Sequence of chain 1.C:
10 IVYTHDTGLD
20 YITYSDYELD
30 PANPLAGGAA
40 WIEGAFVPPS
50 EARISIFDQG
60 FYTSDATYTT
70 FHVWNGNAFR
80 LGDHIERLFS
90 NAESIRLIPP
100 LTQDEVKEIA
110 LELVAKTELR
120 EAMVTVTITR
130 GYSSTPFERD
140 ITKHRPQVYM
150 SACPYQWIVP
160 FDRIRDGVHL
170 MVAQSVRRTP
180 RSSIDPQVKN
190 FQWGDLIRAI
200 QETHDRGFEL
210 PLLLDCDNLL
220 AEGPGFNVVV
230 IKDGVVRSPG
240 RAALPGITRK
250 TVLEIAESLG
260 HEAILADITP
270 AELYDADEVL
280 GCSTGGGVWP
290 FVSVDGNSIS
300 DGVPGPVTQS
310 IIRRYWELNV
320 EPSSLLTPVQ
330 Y

Binding-site contacts:
Ligand atom CAL contacts residue ASN226 of chain 1.C at 3.6 Å.
Ligand atom CAL contacts residue PHE225 of chain 1.C at 3.7 Å (hydrophobic).
Ligand atom BR contacts residue ILE157 of chain 1.C at 3.7 Å.
Ligand atom CAW contacts residue GLY224 of chain 1.C at 3.6 Å.
Ligand atom CAW contacts residue LYS188 of chain 1.C at 2.9 Å.
Ligand atom PAY contacts residue ILE246 of chain 1.C at 3.7 Å.
Ligand atom CAR contacts residue LYS188 of chain 1.C at 3.1 Å.
Ligand atom OAQ contacts residue LEU243 of chain 1.C at 3.4 Å.
Ligand atom OAC contacts residue ARG86 of chain 1.C at 2.9 Å (salt-bridge).
Ligand atom OAE contacts residue ILE246 of chain 1.C at 3.6 Å (h-bond).
Ligand atom OAB contacts residue THR69 of chain 1.C at 3.5 Å.
Ligand atom NAP contacts residue PHE225 of chain 1.C at 3.6 Å.
Ligand atom CAM contacts residue LYS188 of chain 1.C at 2.5 Å.
Ligand atom CAV contacts residue LYS188 of chain 1.C at 3.4 Å.
Ligand atom OAD contacts residue TYR67 of chain 1.C at 3.8 Å.
Ligand atom OAB contacts residue LYS188 of chain 1.C at 2.9 Å (salt-bridge).
Ligand atom NAP contacts residue GLU221 of chain 1.C at 2.8 Å (salt-bridge).
Ligand atom CAV contacts residue LEU243 of chain 1.C at 3.5 Å (hydrophobic).
Ligand atom CAX contacts residue LYS188 of chain 1.C at 2.3 Å.
Ligand atom BR contacts residue GLN155 of chain 1.C at 3.5 Å.
Ligand atom OAQ contacts residue LYS188 of chain 1.C at 3.5 Å (salt-bridge).
Ligand atom CAI contacts residue GLY284 of chain 1.C at 3.5 Å.
Ligand atom CAL contacts residue LEU243 of chain 1.C at 3.7 Å (hydrophobic).
Ligand atom OAC contacts residue ILE246 of chain 1.C at 2.7 Å (h-bond).
Ligand atom CAT contacts residue GLU221 of chain 1.C at 3.5 Å.
Ligand atom OAD contacts residue GLY224 of chain 1.C at 3.7 Å.
Ligand atom OAF contacts residue THR283 of chain 1.C at 2.4 Å (h-bond).
Ligand atom CAN contacts residue LYS188 of chain 1.C at 1.3 Å.
Ligand atom NAP contacts residue LEU243 of chain 1.C at 3.7 Å.
Ligand atom CAL contacts residue GLU221 of chain 1.C at 3.7 Å.
Ligand atom OAE contacts residue THR283 of chain 1.C at 3.6 Å.
Ligand atom PAY contacts residue THR283 of chain 1.C at 3.6 Å.
Ligand atom CAX contacts residue GLY224 of chain 1.C at 3.7 Å.
Ligand atom OAC contacts residue GLY245 of chain 1.C at 3.5 Å.
Ligand atom CAM contacts residue GLY224 of chain 1.C at 3.5 Å.
Ligand atom CAH contacts residue ILE157 of chain 1.C at 3.3 Å (hydrophobic).
Ligand atom OAE contacts residue THR247 of chain 1.C at 2.8 Å (h-bond).
Ligand atom CAX contacts residue LEU243 of chain 1.C at 3.6 Å (hydrophobic).
Ligand atom OAD contacts residue LYS188 of chain 1.C at 2.9 Å (salt-bridge).
Ligand atom CAA contacts residue GLU221 of chain 1.C at 3.3 Å.

Sequence of chain 1.E:
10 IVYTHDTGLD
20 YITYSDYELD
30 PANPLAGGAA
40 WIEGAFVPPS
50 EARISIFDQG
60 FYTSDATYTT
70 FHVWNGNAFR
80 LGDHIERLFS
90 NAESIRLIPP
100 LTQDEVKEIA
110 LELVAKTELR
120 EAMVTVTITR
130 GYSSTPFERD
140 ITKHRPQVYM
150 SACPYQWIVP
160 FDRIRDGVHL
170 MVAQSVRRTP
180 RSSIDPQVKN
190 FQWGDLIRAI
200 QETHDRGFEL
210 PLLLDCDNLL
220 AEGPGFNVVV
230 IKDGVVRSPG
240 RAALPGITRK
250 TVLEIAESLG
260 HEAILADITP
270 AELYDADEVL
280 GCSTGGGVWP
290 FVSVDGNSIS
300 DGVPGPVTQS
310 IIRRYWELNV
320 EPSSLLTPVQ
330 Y

A protein and the small-molecule ligand that binds it are described below.
Small molecule (SMILES): Cc1ncc(COP(=O)([O-])[O-])c(CCC(=O)c2ccc(Br)cc2)c1O